Sequence of chain 1.C:
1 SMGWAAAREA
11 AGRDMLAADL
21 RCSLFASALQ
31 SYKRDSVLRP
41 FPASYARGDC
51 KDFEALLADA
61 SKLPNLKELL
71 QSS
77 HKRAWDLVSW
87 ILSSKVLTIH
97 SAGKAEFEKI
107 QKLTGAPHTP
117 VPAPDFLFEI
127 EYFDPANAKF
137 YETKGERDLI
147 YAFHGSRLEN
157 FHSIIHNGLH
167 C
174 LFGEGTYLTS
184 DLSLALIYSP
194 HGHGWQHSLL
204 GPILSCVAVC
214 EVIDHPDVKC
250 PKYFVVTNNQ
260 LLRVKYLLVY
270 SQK

The protein below binds the small molecule below.
Small molecule (SMILES): O=c1[nH]ncc(-n2cc3ccc(OC4CCNCC4)cc3c2)c1C(F)(F)F

Binding-site contacts:
Ligand atom C14 contacts residue TYR180 of chain 1.C at 3.6 Å (hydrophobic).
Ligand atom F3 contacts residue TYR180 of chain 1.C at 3.9 Å.
Ligand atom N9 contacts residue HIS150 of chain 1.C at 3.5 Å (h-bond).
Ligand atom C14 contacts residue TYR191 of chain 1.C at 3.5 Å (hydrophobic).
Ligand atom F3 contacts residue PHE149 of chain 1.C at 3.3 Å.
Ligand atom C19 contacts residue TYR180 of chain 1.C at 3.7 Å (hydrophobic).
Ligand atom C5 contacts residue TYR191 of chain 1.C at 3.8 Å (hydrophobic).
Ligand atom O11 contacts residue ALA188 of chain 1.C at 3.5 Å.
Ligand atom O11 contacts residue GLY151 of chain 1.C at 2.6 Å (h-bond).
Ligand atom C7 contacts residue TYR191 of chain 1.C at 3.5 Å (hydrophobic).
Ligand atom F4 contacts residue TYR180 of chain 1.C at 3.6 Å.
Ligand atom F3 contacts residue LEU181 of chain 1.C at 3.4 Å.
Ligand atom C6 contacts residue TYR191 of chain 1.C at 3.8 Å (hydrophobic).
Ligand atom C6 contacts residue TYR180 of chain 1.C at 3.7 Å (hydrophobic).
Ligand atom C2 contacts residue THR182 of chain 1.C at 3.8 Å.
Ligand atom N9 contacts residue TYR191 of chain 1.C at 3.4 Å.
Ligand atom F3 contacts residue THR182 of chain 1.C at 3.1 Å.
Ligand atom C20 contacts residue TYR191 of chain 1.C at 3.7 Å (hydrophobic).
Ligand atom C18 contacts residue TYR252 of chain 1.C at 3.6 Å (hydrophobic).
Ligand atom N9 contacts residue GLY151 of chain 1.C at 2.7 Å (h-bond).
Ligand atom C20 contacts residue TYR180 of chain 1.C at 3.8 Å (hydrophobic).
Ligand atom N8 contacts residue GLY151 of chain 1.C at 3.4 Å (h-bond).
Ligand atom C19 contacts residue TYR191 of chain 1.C at 3.4 Å (hydrophobic).
Ligand atom N12 contacts residue TYR180 of chain 1.C at 3.4 Å.
Ligand atom F4 contacts residue TYR252 of chain 1.C at 3.4 Å.
Ligand atom N8 contacts residue TYR191 of chain 1.C at 3.5 Å.
Ligand atom F4 contacts residue LEU181 of chain 1.C at 3.4 Å.
Ligand atom N12 contacts residue TYR191 of chain 1.C at 3.7 Å.
Ligand atom C20 contacts residue TYR252 of chain 1.C at 3.6 Å (hydrophobic).
Ligand atom C18 contacts residue TYR191 of chain 1.C at 3.8 Å (hydrophobic).
Ligand atom O11 contacts residue HIS150 of chain 1.C at 3.2 Å.
Ligand atom F1 contacts residue TYR252 of chain 1.C at 3.7 Å.
Ligand atom F1 contacts residue TYR191 of chain 1.C at 3.8 Å.
Ligand atom F1 contacts residue THR182 of chain 1.C at 3.5 Å.
Ligand atom C10 contacts residue HIS150 of chain 1.C at 3.8 Å.
Ligand atom C10 contacts residue GLY151 of chain 1.C at 3.5 Å.
Ligand atom C10 contacts residue TYR191 of chain 1.C at 3.7 Å (hydrophobic).
Ligand atom C13 contacts residue TYR191 of chain 1.C at 3.8 Å (hydrophobic).
Ligand atom N8 contacts residue HIS150 of chain 1.C at 3.4 Å.
Ligand atom C13 contacts residue TYR180 of chain 1.C at 3.6 Å (hydrophobic).